Sequence of chain 1.B:
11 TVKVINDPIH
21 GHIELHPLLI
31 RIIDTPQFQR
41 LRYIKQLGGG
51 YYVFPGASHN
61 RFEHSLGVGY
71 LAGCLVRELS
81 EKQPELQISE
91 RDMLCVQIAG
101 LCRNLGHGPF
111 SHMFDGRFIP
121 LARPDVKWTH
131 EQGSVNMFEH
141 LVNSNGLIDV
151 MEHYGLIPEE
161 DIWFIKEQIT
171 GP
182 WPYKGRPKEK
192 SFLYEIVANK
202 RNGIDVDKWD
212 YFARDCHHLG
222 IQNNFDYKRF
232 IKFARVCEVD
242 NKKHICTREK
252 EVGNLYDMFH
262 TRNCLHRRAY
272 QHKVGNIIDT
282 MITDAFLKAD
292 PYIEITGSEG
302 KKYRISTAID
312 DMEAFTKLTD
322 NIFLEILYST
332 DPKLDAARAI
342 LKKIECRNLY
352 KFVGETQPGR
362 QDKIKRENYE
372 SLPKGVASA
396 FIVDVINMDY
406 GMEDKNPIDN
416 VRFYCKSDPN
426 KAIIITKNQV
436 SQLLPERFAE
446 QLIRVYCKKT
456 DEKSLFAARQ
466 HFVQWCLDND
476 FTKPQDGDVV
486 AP

Binding-site contacts:
Ligand atom O2B contacts residue HIS130 of chain 1.B at 3.4 Å (h-bond).
Ligand atom O1B contacts residue ARG103 of chain 1.B at 3.4 Å (salt-bridge).
Ligand atom PG contacts residue MG1 of chain 1.Q at 3.6 Å.
Ligand atom O3' contacts residue LEU47 of chain 1.B at 3.4 Å.
Ligand atom O3A contacts residue ASP208 of chain 1.B at 3.5 Å (salt-bridge).
Ligand atom O1G contacts residue MG1 of chain 1.Q at 2.3 Å.
Ligand atom C3' contacts residue ASP216 of chain 1.B at 3.8 Å.
Ligand atom O1B contacts residue MG1 of chain 1.Q at 2.5 Å.
Ligand atom PA contacts residue HIS112 of chain 1.B at 3.3 Å.
Ligand atom O6 contacts residue GLN272 of chain 1.B at 2.8 Å (h-bond).
Ligand atom O1A contacts residue ARG61 of chain 1.B at 2.9 Å (salt-bridge).
Ligand atom O2G contacts residue LYS209 of chain 1.B at 3.3 Å.
Ligand atom O3A contacts residue ARG103 of chain 1.B at 3.4 Å (salt-bridge).
Ligand atom O3' contacts residue ASP216 of chain 1.B at 2.9 Å (salt-bridge).
Ligand atom O4' contacts residue ARG61 of chain 1.B at 3.2 Å (salt-bridge).
Ligand atom C2 contacts residue TYR271 of chain 1.B at 3.7 Å (hydrophobic).
Ligand atom O2A contacts residue HIS130 of chain 1.B at 3.3 Å (h-bond).
Ligand atom O5' contacts residue HIS112 of chain 1.B at 3.0 Å (h-bond).
Ligand atom C6 contacts residue GLN272 of chain 1.B at 3.3 Å.
Ligand atom O3G contacts residue ARG263 of chain 1.B at 3.1 Å (salt-bridge).
Ligand atom N1 contacts residue TYR271 of chain 1.B at 3.2 Å (h-bond).
Ligand atom C2' contacts residue TYR271 of chain 1.B at 3.6 Å (hydrophobic).
Ligand atom C4' contacts residue GLN46 of chain 1.B at 3.7 Å.
Ligand atom O3' contacts residue GLN46 of chain 1.B at 3.0 Å (h-bond).
Ligand atom C5' contacts residue TYR212 of chain 1.B at 3.6 Å (hydrophobic).
Ligand atom O2A contacts residue HIS107 of chain 1.B at 3.0 Å.
Ligand atom N2 contacts residue TYR271 of chain 1.B at 3.6 Å.
Ligand atom N9 contacts residue HIS112 of chain 1.B at 3.4 Å.
Ligand atom C8 contacts residue HIS112 of chain 1.B at 3.4 Å.
Ligand atom O2G contacts residue TYR212 of chain 1.B at 2.6 Å (h-bond).
Ligand atom O2A contacts residue HIS112 of chain 1.B at 2.5 Å (h-bond).
Ligand atom O1A contacts residue ASP208 of chain 1.B at 3.7 Å.
Ligand atom O2G contacts residue ARG263 of chain 1.B at 2.6 Å (salt-bridge).
Ligand atom O1G contacts residue LYS209 of chain 1.B at 2.6 Å (salt-bridge).
Ligand atom PG contacts residue LYS209 of chain 1.B at 3.7 Å.
Ligand atom O2B contacts residue HIS112 of chain 1.B at 3.7 Å.
Ligand atom N7 contacts residue HIS112 of chain 1.B at 3.5 Å (h-bond).
Ligand atom N2 contacts residue LEU47 of chain 1.B at 3.0 Å (h-bond).
Ligand atom C3' contacts residue TYR212 of chain 1.B at 3.6 Å (hydrophobic).
Ligand atom O4' contacts residue HIS112 of chain 1.B at 3.1 Å.

The protein below binds the small molecule below.
Small molecule (SMILES): Nc1nc2c(ncn2[C@H]2C[C@H](O)[C@@H](CO[P](=O)(O)O[P](=O)(O)OP(=O)(O)O)O2)c(=O)[nH]1